Sequence of chain 1.A:
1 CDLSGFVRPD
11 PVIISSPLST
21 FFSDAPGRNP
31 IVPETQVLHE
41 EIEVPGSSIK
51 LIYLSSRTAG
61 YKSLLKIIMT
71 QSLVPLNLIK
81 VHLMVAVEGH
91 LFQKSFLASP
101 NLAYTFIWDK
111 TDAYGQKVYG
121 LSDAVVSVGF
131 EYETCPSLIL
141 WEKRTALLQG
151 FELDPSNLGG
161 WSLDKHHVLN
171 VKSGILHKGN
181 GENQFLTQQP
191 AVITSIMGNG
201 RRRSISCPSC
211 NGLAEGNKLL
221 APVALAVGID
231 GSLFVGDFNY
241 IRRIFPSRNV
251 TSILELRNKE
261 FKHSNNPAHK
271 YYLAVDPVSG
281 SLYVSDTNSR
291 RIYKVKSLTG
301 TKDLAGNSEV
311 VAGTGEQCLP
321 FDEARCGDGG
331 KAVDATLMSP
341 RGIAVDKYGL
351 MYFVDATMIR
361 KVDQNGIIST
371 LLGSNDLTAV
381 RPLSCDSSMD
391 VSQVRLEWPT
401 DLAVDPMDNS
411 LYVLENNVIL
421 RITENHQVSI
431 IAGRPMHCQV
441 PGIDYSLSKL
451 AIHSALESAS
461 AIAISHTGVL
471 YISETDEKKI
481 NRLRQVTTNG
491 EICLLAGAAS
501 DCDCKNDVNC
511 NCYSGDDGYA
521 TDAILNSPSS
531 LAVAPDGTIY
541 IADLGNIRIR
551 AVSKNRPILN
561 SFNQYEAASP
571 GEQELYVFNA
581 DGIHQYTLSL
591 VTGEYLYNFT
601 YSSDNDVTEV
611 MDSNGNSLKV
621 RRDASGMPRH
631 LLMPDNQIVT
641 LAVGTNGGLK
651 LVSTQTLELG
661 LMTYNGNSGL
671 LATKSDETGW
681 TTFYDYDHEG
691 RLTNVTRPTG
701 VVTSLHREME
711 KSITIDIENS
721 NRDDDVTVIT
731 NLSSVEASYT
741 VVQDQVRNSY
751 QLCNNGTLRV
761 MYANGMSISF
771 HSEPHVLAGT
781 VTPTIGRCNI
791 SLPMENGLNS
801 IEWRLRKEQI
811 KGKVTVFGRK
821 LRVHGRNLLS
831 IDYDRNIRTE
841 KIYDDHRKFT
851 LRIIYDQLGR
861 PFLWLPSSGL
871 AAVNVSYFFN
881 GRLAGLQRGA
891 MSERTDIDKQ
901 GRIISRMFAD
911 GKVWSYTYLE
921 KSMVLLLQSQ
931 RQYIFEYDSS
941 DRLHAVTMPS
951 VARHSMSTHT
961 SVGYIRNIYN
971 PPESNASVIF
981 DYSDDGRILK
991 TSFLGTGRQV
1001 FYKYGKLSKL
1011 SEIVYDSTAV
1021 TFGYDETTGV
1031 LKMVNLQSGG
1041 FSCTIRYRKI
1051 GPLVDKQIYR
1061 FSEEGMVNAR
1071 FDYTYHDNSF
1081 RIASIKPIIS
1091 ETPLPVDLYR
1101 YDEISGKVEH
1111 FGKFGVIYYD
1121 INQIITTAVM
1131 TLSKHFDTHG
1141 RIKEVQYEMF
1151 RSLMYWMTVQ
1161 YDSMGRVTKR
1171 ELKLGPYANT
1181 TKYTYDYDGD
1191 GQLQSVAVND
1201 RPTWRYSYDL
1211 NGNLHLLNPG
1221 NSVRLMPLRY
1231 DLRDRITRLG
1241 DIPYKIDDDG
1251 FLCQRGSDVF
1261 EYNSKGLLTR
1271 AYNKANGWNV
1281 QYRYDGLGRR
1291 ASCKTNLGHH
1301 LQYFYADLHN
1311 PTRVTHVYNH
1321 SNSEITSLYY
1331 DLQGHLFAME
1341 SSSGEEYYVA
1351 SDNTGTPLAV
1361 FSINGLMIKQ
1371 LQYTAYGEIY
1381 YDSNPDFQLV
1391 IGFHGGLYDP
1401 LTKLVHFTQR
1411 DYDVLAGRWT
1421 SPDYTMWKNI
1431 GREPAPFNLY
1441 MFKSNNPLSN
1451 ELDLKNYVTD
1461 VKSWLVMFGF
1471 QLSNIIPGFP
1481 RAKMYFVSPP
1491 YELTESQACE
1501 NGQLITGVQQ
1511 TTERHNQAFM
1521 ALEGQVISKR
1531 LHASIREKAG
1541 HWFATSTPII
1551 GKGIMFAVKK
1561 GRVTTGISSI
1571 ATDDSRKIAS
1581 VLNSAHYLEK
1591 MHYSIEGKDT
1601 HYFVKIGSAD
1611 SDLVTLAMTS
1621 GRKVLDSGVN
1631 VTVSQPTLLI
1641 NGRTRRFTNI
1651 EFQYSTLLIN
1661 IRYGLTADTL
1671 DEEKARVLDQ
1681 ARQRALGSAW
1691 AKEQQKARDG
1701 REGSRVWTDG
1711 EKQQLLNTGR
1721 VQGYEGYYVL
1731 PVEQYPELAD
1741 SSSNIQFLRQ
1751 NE

The small molecule below binds the protein below.
Small molecule (SMILES): CC(=O)N[C@H]1[C@H](O[C@H]2[C@H](O)[C@@H](NC(C)=O)CO[C@@H]2CO)O[C@H](CO)[C@@H](O)[C@@H]1O

Binding-site contacts:
Ligand atom C4 contacts residue GLN887 of chain 1.A at 4.4 Å.
Ligand atom C4 contacts residue ASN874 of chain 1.A at 4.2 Å.
Ligand atom C8 contacts residue ARG894 of chain 1.A at 4.1 Å.
Ligand atom C5 contacts residue GLN887 of chain 1.A at 4.3 Å.
Ligand atom O5 contacts residue ASN874 of chain 1.A at 2.3 Å (h-bond).
Ligand atom C3 contacts residue GLN887 of chain 1.A at 3.4 Å.
Ligand atom C7 contacts residue ASN874 of chain 1.A at 3.6 Å.
Ligand atom C8 contacts residue SER876 of chain 1.A at 3.6 Å.
Ligand atom N2 contacts residue ARG894 of chain 1.A at 4.5 Å.
Ligand atom C8 contacts residue ASN874 of chain 1.A at 4.2 Å.
Ligand atom O3 contacts residue ARG894 of chain 1.A at 2.8 Å (salt-bridge).
Ligand atom C7 contacts residue VAL875 of chain 1.A at 4.3 Å (hydrophobic).
Ligand atom C1 contacts residue GLN887 of chain 1.A at 3.9 Å.
Ligand atom C5 contacts residue ASN874 of chain 1.A at 3.6 Å.
Ligand atom C7 contacts residue GLN887 of chain 1.A at 4.1 Å.
Ligand atom C2 contacts residue ASN874 of chain 1.A at 2.4 Å.
Ligand atom N2 contacts residue GLN887 of chain 1.A at 3.1 Å (h-bond).
Ligand atom C2 contacts residue GLN887 of chain 1.A at 3.6 Å.
Ligand atom C6 contacts residue ARG894 of chain 1.A at 4.2 Å.
Ligand atom O5 contacts residue ARG894 of chain 1.A at 3.7 Å.
Ligand atom C3 contacts residue ASN874 of chain 1.A at 3.8 Å.
Ligand atom C8 contacts residue GLY885 of chain 1.A at 3.9 Å.
Ligand atom C8 contacts residue GLN887 of chain 1.A at 3.9 Å.
Ligand atom N2 contacts residue ASN874 of chain 1.A at 3.0 Å (h-bond).
Ligand atom C7 contacts residue SER876 of chain 1.A at 3.4 Å.
Ligand atom O7 contacts residue VAL875 of chain 1.A at 3.4 Å.
Ligand atom O7 contacts residue SER876 of chain 1.A at 2.7 Å (h-bond).
Ligand atom O3 contacts residue GLN887 of chain 1.A at 4.1 Å.
Ligand atom C8 contacts residue LEU886 of chain 1.A at 3.8 Å (hydrophobic).
Ligand atom C1 contacts residue ASN874 of chain 1.A at 1.4 Å.
Ligand atom C3 contacts residue ARG894 of chain 1.A at 3.7 Å.
Ligand atom O7 contacts residue ASN874 of chain 1.A at 3.6 Å.